A protein and the small-molecule ligand that binds it are described below.
Small molecule (SMILES): CCCC[Sn](CCCC)CCCC

Sequence of chain 1.A:
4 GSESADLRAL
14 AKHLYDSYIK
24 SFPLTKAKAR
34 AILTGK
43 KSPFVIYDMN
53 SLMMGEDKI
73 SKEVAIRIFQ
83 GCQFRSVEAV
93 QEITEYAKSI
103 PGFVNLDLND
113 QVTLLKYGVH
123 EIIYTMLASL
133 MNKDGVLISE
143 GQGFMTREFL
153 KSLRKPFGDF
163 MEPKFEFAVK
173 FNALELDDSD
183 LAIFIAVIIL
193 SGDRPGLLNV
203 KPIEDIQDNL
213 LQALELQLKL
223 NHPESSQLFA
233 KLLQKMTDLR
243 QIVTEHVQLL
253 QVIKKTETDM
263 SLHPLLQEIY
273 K

Binding-site contacts:
Ligand atom C8 contacts residue VAL138 of chain 1.A at 3.6 Å (hydrophobic).
Ligand atom C11 contacts residue MET163 of chain 1.A at 4.1 Å (hydrophobic).
Ligand atom SN1 contacts residue MET163 of chain 1.A at 3.8 Å.
Ligand atom C9 contacts residue LEU129 of chain 1.A at 4.2 Å (hydrophobic).
Ligand atom C5 contacts residue ALA77 of chain 1.A at 4.3 Å (hydrophobic).
Ligand atom C11 contacts residue TYR126 of chain 1.A at 3.7 Å (hydrophobic).
Ligand atom C13 contacts residue HIS248 of chain 1.A at 3.5 Å.
Ligand atom C4 contacts residue PHE162 of chain 1.A at 3.5 Å (hydrophobic).
Ligand atom C8 contacts residue MET163 of chain 1.A at 4.1 Å (hydrophobic).
Ligand atom C13 contacts residue TYR126 of chain 1.A at 3.5 Å (hydrophobic).
Ligand atom C5 contacts residue ILE80 of chain 1.A at 3.8 Å (hydrophobic).
Ligand atom C7 contacts residue CYS84 of chain 1.A at 3.6 Å (hydrophobic).
Ligand atom C3 contacts residue PHE81 of chain 1.A at 3.9 Å (hydrophobic).
Ligand atom C12 contacts residue ILE125 of chain 1.A at 4.2 Å (hydrophobic).
Ligand atom C4 contacts residue MET163 of chain 1.A at 4.1 Å (hydrophobic).
Ligand atom SN1 contacts residue CYS84 of chain 1.A at 2.5 Å.
Ligand atom C8 contacts residue ILE140 of chain 1.A at 4.4 Å (hydrophobic).
Ligand atom C7 contacts residue MET163 of chain 1.A at 4.2 Å (hydrophobic).
Ligand atom C2 contacts residue PHE162 of chain 1.A at 4.0 Å (hydrophobic).
Ligand atom C6 contacts residue MET163 of chain 1.A at 3.0 Å (hydrophobic).
Ligand atom C2 contacts residue CYS84 of chain 1.A at 3.4 Å (hydrophobic).
Ligand atom C6 contacts residue CYS84 of chain 1.A at 3.4 Å (hydrophobic).
Ligand atom C9 contacts residue VAL138 of chain 1.A at 4.4 Å (hydrophobic).
Ligand atom C12 contacts residue TYR126 of chain 1.A at 3.4 Å (hydrophobic).
Ligand atom C12 contacts residue LEU129 of chain 1.A at 4.3 Å (hydrophobic).
Ligand atom C13 contacts residue HIS122 of chain 1.A at 4.3 Å.
Ligand atom C7 contacts residue VAL138 of chain 1.A at 4.2 Å (hydrophobic).
Ligand atom C4 contacts residue CYS84 of chain 1.A at 4.2 Å (hydrophobic).
Ligand atom C9 contacts residue ILE140 of chain 1.A at 3.9 Å (hydrophobic).
Ligand atom C2 contacts residue MET163 of chain 1.A at 4.0 Å (hydrophobic).
Ligand atom C5 contacts residue LEU155 of chain 1.A at 4.4 Å (hydrophobic).
Ligand atom C10 contacts residue LEU129 of chain 1.A at 4.2 Å (hydrophobic).
Ligand atom C4 contacts residue PHE159 of chain 1.A at 4.2 Å (hydrophobic).
Ligand atom C13 contacts residue ILE125 of chain 1.A at 4.2 Å (hydrophobic).
Ligand atom C3 contacts residue CYS84 of chain 1.A at 3.2 Å (hydrophobic).
Ligand atom C10 contacts residue MET163 of chain 1.A at 3.9 Å (hydrophobic).
Ligand atom C5 contacts residue PHE81 of chain 1.A at 3.9 Å (hydrophobic).
Ligand atom C5 contacts residue PHE159 of chain 1.A at 4.0 Å (hydrophobic).
Ligand atom C10 contacts residue CYS84 of chain 1.A at 3.8 Å (hydrophobic).
Ligand atom C3 contacts residue PHE162 of chain 1.A at 4.0 Å (hydrophobic).